Binding-site contacts:
Ligand atom N5 contacts residue ILE5 of chain 1.A at 3.6 Å (h-bond).
Ligand atom O19 contacts residue GOL1 of chain 1.E at 3.2 Å (h-bond).
Ligand atom N2 contacts residue ASP27 of chain 1.A at 2.7 Å (salt-bridge).
Ligand atom C15 contacts residue LEU50 of chain 1.A at 3.7 Å (hydrophobic).
Ligand atom C1 contacts residue PHE31 of chain 1.A at 3.9 Å (hydrophobic).
Ligand atom C6 contacts residue ILE5 of chain 1.A at 3.6 Å (hydrophobic).
Ligand atom O16 contacts residue PRO51 of chain 1.A at 3.7 Å.
Ligand atom N7 contacts residue ILE5 of chain 1.A at 2.8 Å (h-bond).
Ligand atom C3 contacts residue ASP27 of chain 1.A at 3.6 Å.
Ligand atom N7 contacts residue PHE31 of chain 1.A at 3.6 Å.
Ligand atom C20 contacts residue GOL1 of chain 1.E at 3.2 Å.
Ligand atom C18 contacts residue LEU50 of chain 1.A at 3.8 Å (hydrophobic).
Ligand atom C9 contacts residue PHE31 of chain 1.A at 3.9 Å (hydrophobic).
Ligand atom C3 contacts residue NDP1 of chain 1.B at 3.8 Å.
Ligand atom N5 contacts residue PHE31 of chain 1.A at 3.6 Å.
Ligand atom N4 contacts residue ALA7 of chain 1.A at 3.8 Å.
Ligand atom C8 contacts residue PHE31 of chain 1.A at 3.6 Å (hydrophobic).
Ligand atom C1 contacts residue ASP27 of chain 1.A at 3.5 Å.
Ligand atom N5 contacts residue TRP6 of chain 1.A at 3.4 Å.
Ligand atom C9 contacts residue NDP1 of chain 1.B at 3.5 Å.
Ligand atom O13 contacts residue SER49 of chain 1.A at 3.7 Å.
Ligand atom C3 contacts residue PHE31 of chain 1.A at 3.8 Å (hydrophobic).
Ligand atom C14 contacts residue ILE20 of chain 1.A at 3.8 Å (hydrophobic).
Ligand atom N4 contacts residue ASP27 of chain 1.A at 2.8 Å (salt-bridge).
Ligand atom C6 contacts residue PHE31 of chain 1.A at 3.5 Å (hydrophobic).
Ligand atom C21 contacts residue PHE31 of chain 1.A at 3.9 Å (hydrophobic).
Ligand atom C6 contacts residue NDP1 of chain 1.B at 3.6 Å.
Ligand atom C20 contacts residue PHE31 of chain 1.A at 3.9 Å (hydrophobic).
Ligand atom N7 contacts residue NDP1 of chain 1.B at 3.8 Å.
Ligand atom N4 contacts residue TRP6 of chain 1.A at 3.7 Å.
Ligand atom N7 contacts residue TYR100 of chain 1.A at 3.3 Å (h-bond).
Ligand atom N5 contacts residue NDP1 of chain 1.B at 3.6 Å (h-bond).
Ligand atom C8 contacts residue NDP1 of chain 1.B at 3.7 Å.
Ligand atom C14 contacts residue NDP1 of chain 1.B at 3.2 Å.
Ligand atom C11 contacts residue NDP1 of chain 1.B at 3.9 Å.
Ligand atom C14 contacts residue SER49 of chain 1.A at 3.1 Å.
Ligand atom O16 contacts residue LEU50 of chain 1.A at 4.0 Å.
Ligand atom N7 contacts residue ILE94 of chain 1.A at 2.9 Å (h-bond).
Ligand atom C6 contacts residue ILE94 of chain 1.A at 3.9 Å (hydrophobic).
Ligand atom C9 contacts residue ILE94 of chain 1.A at 3.6 Å (hydrophobic).

The protein below binds the small molecule below.
Small molecule (SMILES): COc1cc(Cc2cnc(N)nc2N)cc(OC)c1OC

Sequence of chain 1.A:
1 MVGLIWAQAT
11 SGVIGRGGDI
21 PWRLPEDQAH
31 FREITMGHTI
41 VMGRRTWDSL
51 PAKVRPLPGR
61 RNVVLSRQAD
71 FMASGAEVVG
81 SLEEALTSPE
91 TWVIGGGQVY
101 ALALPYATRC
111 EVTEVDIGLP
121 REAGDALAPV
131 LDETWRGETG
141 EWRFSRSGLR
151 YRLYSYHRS